Sequence of chain 1.A:
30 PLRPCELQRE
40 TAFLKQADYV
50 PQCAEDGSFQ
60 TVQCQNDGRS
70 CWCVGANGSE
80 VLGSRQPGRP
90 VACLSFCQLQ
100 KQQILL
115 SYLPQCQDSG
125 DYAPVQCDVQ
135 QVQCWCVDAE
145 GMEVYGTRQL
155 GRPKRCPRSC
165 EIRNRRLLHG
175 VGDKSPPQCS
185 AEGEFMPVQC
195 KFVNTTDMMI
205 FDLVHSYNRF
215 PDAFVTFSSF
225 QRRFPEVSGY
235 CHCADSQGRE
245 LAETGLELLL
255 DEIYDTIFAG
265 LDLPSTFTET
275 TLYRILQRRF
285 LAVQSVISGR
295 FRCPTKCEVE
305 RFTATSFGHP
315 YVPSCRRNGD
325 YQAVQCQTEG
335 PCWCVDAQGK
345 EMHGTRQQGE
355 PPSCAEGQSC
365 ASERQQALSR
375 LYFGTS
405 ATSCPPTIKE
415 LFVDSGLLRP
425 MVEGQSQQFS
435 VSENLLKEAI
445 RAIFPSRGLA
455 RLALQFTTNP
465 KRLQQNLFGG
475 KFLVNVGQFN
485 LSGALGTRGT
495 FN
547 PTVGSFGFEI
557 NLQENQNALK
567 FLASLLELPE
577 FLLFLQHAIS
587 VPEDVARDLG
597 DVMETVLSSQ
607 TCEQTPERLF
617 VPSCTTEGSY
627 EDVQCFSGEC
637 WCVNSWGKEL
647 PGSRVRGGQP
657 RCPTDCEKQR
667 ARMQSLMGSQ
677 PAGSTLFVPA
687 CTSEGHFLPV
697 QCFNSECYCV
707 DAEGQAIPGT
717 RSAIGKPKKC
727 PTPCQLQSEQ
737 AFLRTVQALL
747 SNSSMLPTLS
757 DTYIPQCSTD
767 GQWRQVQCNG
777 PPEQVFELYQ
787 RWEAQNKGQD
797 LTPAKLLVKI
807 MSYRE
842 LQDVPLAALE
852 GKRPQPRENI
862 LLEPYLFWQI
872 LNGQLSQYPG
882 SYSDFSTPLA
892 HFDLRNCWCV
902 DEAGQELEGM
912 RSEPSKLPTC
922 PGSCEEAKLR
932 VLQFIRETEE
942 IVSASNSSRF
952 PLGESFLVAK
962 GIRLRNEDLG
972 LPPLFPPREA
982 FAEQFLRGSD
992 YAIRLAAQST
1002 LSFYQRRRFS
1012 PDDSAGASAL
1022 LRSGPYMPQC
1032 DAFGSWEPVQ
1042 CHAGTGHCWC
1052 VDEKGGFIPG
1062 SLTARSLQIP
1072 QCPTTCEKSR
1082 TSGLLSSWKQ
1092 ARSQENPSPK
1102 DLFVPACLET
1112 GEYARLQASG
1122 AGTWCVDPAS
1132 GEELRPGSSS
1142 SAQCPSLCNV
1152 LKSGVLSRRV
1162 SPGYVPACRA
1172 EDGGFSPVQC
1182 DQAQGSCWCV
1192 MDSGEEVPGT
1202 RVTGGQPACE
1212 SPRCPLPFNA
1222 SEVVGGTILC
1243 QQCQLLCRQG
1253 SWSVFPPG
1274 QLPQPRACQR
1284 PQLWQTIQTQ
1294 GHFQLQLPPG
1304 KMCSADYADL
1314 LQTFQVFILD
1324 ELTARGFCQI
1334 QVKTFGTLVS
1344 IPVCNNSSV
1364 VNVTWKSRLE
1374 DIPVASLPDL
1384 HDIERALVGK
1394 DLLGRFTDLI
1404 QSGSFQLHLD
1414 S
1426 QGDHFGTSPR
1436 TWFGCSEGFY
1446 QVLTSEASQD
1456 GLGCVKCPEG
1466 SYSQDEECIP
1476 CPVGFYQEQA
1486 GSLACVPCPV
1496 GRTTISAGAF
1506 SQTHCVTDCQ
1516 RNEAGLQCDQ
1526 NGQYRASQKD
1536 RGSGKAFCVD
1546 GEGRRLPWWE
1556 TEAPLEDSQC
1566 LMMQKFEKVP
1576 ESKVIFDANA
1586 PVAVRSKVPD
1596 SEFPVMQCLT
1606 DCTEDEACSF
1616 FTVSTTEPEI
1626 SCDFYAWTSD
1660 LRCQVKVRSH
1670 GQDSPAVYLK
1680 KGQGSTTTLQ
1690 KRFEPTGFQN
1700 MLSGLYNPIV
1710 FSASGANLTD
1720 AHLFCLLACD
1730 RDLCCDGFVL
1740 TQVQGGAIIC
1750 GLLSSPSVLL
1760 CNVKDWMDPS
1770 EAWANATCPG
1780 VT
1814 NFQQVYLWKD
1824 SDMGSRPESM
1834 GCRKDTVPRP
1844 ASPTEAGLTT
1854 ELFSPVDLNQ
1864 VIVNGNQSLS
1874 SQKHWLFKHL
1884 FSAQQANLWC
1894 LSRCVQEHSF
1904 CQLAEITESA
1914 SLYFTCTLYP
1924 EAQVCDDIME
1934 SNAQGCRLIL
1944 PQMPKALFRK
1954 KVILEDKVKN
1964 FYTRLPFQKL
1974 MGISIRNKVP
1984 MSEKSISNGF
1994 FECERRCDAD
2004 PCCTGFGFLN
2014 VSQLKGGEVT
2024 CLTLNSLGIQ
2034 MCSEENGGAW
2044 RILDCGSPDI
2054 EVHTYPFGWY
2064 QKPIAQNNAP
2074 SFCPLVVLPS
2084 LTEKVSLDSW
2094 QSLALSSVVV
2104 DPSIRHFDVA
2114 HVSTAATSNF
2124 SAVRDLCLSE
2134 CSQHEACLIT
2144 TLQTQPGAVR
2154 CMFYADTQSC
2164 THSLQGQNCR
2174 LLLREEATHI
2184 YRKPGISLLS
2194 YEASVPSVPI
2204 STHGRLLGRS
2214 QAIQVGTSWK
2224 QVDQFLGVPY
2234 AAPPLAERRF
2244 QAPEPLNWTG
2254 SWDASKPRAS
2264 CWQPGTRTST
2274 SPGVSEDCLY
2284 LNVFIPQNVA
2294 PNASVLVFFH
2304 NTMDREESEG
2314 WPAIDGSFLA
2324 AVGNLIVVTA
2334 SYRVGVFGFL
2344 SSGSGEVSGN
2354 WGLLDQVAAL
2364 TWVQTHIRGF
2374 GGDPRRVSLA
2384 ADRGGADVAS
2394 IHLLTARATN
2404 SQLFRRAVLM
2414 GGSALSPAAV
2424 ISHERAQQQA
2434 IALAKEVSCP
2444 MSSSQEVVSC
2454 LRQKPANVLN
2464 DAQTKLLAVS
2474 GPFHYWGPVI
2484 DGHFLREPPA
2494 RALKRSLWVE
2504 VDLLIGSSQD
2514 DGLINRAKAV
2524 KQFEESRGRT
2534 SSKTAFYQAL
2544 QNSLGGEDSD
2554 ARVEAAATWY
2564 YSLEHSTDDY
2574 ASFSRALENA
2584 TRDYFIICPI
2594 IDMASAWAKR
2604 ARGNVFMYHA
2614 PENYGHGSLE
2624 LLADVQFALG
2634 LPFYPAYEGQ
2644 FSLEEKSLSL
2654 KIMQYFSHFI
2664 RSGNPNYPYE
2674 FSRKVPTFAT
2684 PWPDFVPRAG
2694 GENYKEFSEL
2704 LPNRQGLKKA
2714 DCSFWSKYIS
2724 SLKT

This small molecule binds to this protein.
Small molecule (SMILES): CC(=O)N[C@H]1[C@H](O[C@H]2[C@H](O)[C@@H](NC(C)=O)CO[C@@H]2CO)O[C@H](CO)[C@@H](O)[C@@H]1O

Binding-site contacts:
Ligand atom C8 contacts residue SER2124 of chain 1.A at 3.4 Å.
Ligand atom C3 contacts residue SER2124 of chain 1.A at 4.2 Å.
Ligand atom C3 contacts residue ASN2122 of chain 1.A at 3.8 Å.
Ligand atom C5 contacts residue SER2124 of chain 1.A at 4.2 Å.
Ligand atom C4 contacts residue ASN2122 of chain 1.A at 4.3 Å.
Ligand atom C2 contacts residue ASN2122 of chain 1.A at 2.5 Å.
Ligand atom C1 contacts residue ASN2122 of chain 1.A at 1.4 Å.
Ligand atom O7 contacts residue ASN2122 of chain 1.A at 4.5 Å.
Ligand atom C1 contacts residue SER2124 of chain 1.A at 4.1 Å.
Ligand atom C8 contacts residue ASN2122 of chain 1.A at 3.8 Å.
Ligand atom C7 contacts residue ASN2122 of chain 1.A at 3.6 Å.
Ligand atom O5 contacts residue ASN2122 of chain 1.A at 2.4 Å (h-bond).
Ligand atom N2 contacts residue ASN2122 of chain 1.A at 2.9 Å (h-bond).
Ligand atom C5 contacts residue ASN2122 of chain 1.A at 3.7 Å.